Binding-site contacts:
Ligand atom CA contacts residue LEU665 of chain 1.E at 4.2 Å (hydrophobic).
Ligand atom O contacts residue LEU665 of chain 1.E at 4.1 Å.
Ligand atom C contacts residue LEU626 of chain 1.E at 4.1 Å (hydrophobic).
Ligand atom CB contacts residue SER666 of chain 1.E at 4.2 Å.
Ligand atom O contacts residue PHE658 of chain 1.E at 4.1 Å.
Ligand atom OXT contacts residue HIS627 of chain 1.E at 4.3 Å.
Ligand atom OXT contacts residue ARG677 of chain 1.E at 3.4 Å.
Ligand atom CB contacts residue LEU665 of chain 1.E at 3.8 Å (hydrophobic).
Ligand atom N contacts residue ARG573 of chain 1.E at 2.8 Å (salt-bridge).
Ligand atom N contacts residue GLN572 of chain 1.E at 3.1 Å (h-bond).
Ligand atom O contacts residue SER628 of chain 1.E at 3.6 Å (h-bond).
Ligand atom C contacts residue ARG677 of chain 1.E at 3.8 Å.
Ligand atom O contacts residue LEU626 of chain 1.E at 3.9 Å.
Ligand atom CA contacts residue ARG573 of chain 1.E at 3.9 Å.
Ligand atom CA contacts residue SER666 of chain 1.E at 4.5 Å.
Ligand atom OXT contacts residue PHE658 of chain 1.E at 3.5 Å.
Ligand atom CA contacts residue GLN572 of chain 1.E at 4.3 Å.
Ligand atom C contacts residue SER628 of chain 1.E at 4.5 Å.
Ligand atom OXT contacts residue LEU626 of chain 1.E at 3.4 Å.
Ligand atom O contacts residue ARG573 of chain 1.E at 4.4 Å.
Ligand atom CB contacts residue ARG573 of chain 1.E at 3.4 Å.
Ligand atom C contacts residue HIS627 of chain 1.E at 4.3 Å.
Ligand atom N contacts residue ARG677 of chain 1.E at 3.1 Å (salt-bridge).
Ligand atom O contacts residue HIS627 of chain 1.E at 3.6 Å (h-bond).
Ligand atom C contacts residue LEU665 of chain 1.E at 4.0 Å (hydrophobic).
Ligand atom CB contacts residue ARG677 of chain 1.E at 4.4 Å.
Ligand atom CA contacts residue ARG677 of chain 1.E at 3.3 Å.
Ligand atom CB contacts residue HIS663 of chain 1.E at 4.1 Å.
Ligand atom OXT contacts residue LEU665 of chain 1.E at 4.3 Å.
Ligand atom C contacts residue PHE658 of chain 1.E at 4.3 Å (hydrophobic).

Sequence of chain 1.E:
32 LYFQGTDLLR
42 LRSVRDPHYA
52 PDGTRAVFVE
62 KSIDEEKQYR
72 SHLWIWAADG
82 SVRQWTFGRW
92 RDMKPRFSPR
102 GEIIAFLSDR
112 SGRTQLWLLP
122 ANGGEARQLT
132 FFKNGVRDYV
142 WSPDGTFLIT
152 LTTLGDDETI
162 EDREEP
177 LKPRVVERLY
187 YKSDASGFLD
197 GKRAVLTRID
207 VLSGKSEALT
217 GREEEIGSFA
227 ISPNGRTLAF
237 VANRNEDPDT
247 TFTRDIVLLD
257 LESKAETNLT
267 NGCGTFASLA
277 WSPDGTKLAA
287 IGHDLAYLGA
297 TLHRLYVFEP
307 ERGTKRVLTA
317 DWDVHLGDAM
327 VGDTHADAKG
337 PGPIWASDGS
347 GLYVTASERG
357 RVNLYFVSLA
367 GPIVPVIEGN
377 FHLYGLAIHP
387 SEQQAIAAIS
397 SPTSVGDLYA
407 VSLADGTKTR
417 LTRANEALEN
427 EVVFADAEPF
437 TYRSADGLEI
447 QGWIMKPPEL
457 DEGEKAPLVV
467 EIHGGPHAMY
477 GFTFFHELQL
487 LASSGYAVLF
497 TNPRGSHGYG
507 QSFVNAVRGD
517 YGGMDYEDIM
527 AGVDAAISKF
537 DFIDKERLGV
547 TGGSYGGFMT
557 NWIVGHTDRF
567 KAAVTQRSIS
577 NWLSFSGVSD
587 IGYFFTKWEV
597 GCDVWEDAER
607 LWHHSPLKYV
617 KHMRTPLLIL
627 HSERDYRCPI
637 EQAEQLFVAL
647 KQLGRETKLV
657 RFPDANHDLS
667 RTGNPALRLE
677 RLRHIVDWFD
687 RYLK

A small-molecule ligand and the protein it binds are described below.
Small molecule (SMILES): C[C@H](N)C(=O)O